Sequence of chain 1.A:
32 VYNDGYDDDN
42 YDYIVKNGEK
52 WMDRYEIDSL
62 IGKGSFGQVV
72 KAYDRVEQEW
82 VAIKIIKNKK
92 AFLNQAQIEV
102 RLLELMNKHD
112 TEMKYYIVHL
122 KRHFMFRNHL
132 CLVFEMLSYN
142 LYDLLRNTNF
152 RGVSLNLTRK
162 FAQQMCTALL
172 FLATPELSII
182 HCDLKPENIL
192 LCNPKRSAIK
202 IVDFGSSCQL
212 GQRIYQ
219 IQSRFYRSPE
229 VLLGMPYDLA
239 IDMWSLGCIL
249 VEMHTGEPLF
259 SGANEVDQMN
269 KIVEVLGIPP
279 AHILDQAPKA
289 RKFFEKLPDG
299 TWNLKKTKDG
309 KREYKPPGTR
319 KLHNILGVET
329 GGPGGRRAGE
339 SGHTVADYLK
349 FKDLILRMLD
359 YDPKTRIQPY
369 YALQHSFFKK

This small molecule binds to this protein.
Small molecule (SMILES): NCC[C@H](C(=O)Nc1ccc2[nH]nc(NC(=O)c3ccccc3)c2c1)c1cccc(Cl)c1

Binding-site contacts:
Ligand atom CBE contacts residue LEU191 of chain 1.A at 3.7 Å (hydrophobic).
Ligand atom CBC contacts residue LEU191 of chain 1.A at 3.8 Å (hydrophobic).
Ligand atom CAH contacts residue VAL70 of chain 1.A at 3.8 Å (hydrophobic).
Ligand atom CAH contacts residue GLY63 of chain 1.A at 3.5 Å.
Ligand atom CL1 contacts residue LYS85 of chain 1.A at 3.8 Å.
Ligand atom CAO contacts residue VAL70 of chain 1.A at 3.7 Å (hydrophobic).
Ligand atom NAV contacts residue GLU136 of chain 1.A at 3.1 Å (salt-bridge).
Ligand atom CAH contacts residue LYS64 of chain 1.A at 3.5 Å.
Ligand atom CAI contacts residue LYS64 of chain 1.A at 3.5 Å.
Ligand atom CAR contacts residue ASN189 of chain 1.A at 3.3 Å.
Ligand atom CAK contacts residue LEU138 of chain 1.A at 3.1 Å (hydrophobic).
Ligand atom CAG contacts residue TYR140 of chain 1.A at 3.8 Å (hydrophobic).
Ligand atom CAK contacts residue SER139 of chain 1.A at 3.3 Å.
Ligand atom CAE contacts residue P6G1 of chain 1.G at 3.6 Å.
Ligand atom CAG contacts residue SER139 of chain 1.A at 3.5 Å.
Ligand atom CAQ contacts residue ASN189 of chain 1.A at 3.2 Å.
Ligand atom CL1 contacts residue GLY68 of chain 1.A at 3.4 Å.
Ligand atom NAS contacts residue LEU138 of chain 1.A at 3.0 Å (h-bond).
Ligand atom CL1 contacts residue GLN69 of chain 1.A at 3.7 Å.
Ligand atom CAY contacts residue VAL70 of chain 1.A at 3.5 Å (hydrophobic).
Ligand atom CAI contacts residue GLY65 of chain 1.A at 3.5 Å.
Ligand atom OAB contacts residue ILE62 of chain 1.A at 3.8 Å.
Ligand atom CAP contacts residue LEU191 of chain 1.A at 3.8 Å (hydrophobic).
Ligand atom NAV contacts residue ALA83 of chain 1.A at 3.4 Å.
Ligand atom CAI contacts residue GLY68 of chain 1.A at 3.7 Å.
Ligand atom NAA contacts residue SO41 of chain 1.J at 3.2 Å (h-bond).
Ligand atom CAE contacts residue TYR140 of chain 1.A at 3.7 Å (hydrophobic).
Ligand atom CAG contacts residue P6G1 of chain 1.G at 3.8 Å.
Ligand atom NAU contacts residue MET137 of chain 1.A at 3.5 Å.
Ligand atom NAU contacts residue LEU138 of chain 1.A at 3.3 Å (h-bond).
Ligand atom NAA contacts residue ASN189 of chain 1.A at 2.7 Å (h-bond).
Ligand atom NAS contacts residue GLU136 of chain 1.A at 3.6 Å.
Ligand atom CAI contacts residue GLY63 of chain 1.A at 3.8 Å.
Ligand atom CAR contacts residue ASP204 of chain 1.A at 3.8 Å.
Ligand atom CAN contacts residue PHE135 of chain 1.A at 3.8 Å (hydrophobic).
Ligand atom NAA contacts residue ASP204 of chain 1.A at 3.0 Å (salt-bridge).
Ligand atom NAV contacts residue LEU138 of chain 1.A at 3.7 Å.
Ligand atom CAI contacts residue VAL70 of chain 1.A at 3.5 Å (hydrophobic).
Ligand atom CAQ contacts residue SO41 of chain 1.J at 3.8 Å.
Ligand atom NAS contacts residue ALA83 of chain 1.A at 3.5 Å.